The protein below binds the small molecule below.
Small molecule (SMILES): COC(=O)[C@H](O)[C@@](C)(O)[C@@]12O[C@]13c1cc(O)c4c(c1N[C@H]2C#C/C=C\C#C[C@H]3O)C(=O)c1c(ccc(O)c1O)C4=O

Binding-site contacts:
Ligand atom CBG contacts residue TRP62 of chain 1.A at 3.3 Å (hydrophobic).
Ligand atom CAS contacts residue TRP62 of chain 1.A at 3.3 Å (hydrophobic).
Ligand atom CBE contacts residue TRP62 of chain 1.A at 3.4 Å (hydrophobic).
Ligand atom OAI contacts residue HIS59 of chain 1.A at 2.8 Å (h-bond).
Ligand atom CAR contacts residue TRP120 of chain 1.B at 3.5 Å (hydrophobic).
Ligand atom OAE contacts residue LEU92 of chain 1.B at 3.4 Å.
Ligand atom CAQ contacts residue GLY90 of chain 1.B at 3.4 Å.
Ligand atom CBF contacts residue TRP62 of chain 1.A at 3.3 Å (hydrophobic).
Ligand atom CAQ contacts residue SER30 of chain 1.A at 3.2 Å.
Ligand atom OAH contacts residue GLN27 of chain 1.A at 3.6 Å (h-bond).
Ligand atom CBH contacts residue TRP120 of chain 1.B at 3.8 Å (hydrophobic).
Ligand atom CAT contacts residue TRP62 of chain 1.A at 3.9 Å (hydrophobic).
Ligand atom OAG contacts residue TRP62 of chain 1.A at 3.5 Å.
Ligand atom CBH contacts residue TRP62 of chain 1.A at 3.1 Å (hydrophobic).
Ligand atom CAP contacts residue SER30 of chain 1.A at 3.2 Å.
Ligand atom CAY contacts residue TRP120 of chain 1.B at 3.8 Å (hydrophobic).
Ligand atom OAC contacts residue HIS59 of chain 1.A at 3.5 Å.
Ligand atom CAZ contacts residue TRP62 of chain 1.A at 3.4 Å (hydrophobic).
Ligand atom CBA contacts residue TRP62 of chain 1.A at 3.8 Å (hydrophobic).
Ligand atom CAT contacts residue VAL58 of chain 1.A at 3.3 Å (hydrophobic).
Ligand atom CAQ contacts residue LEU28 of chain 1.A at 3.7 Å (hydrophobic).
Ligand atom CBG contacts residue TRP120 of chain 1.B at 3.8 Å (hydrophobic).
Ligand atom CAP contacts residue GLY90 of chain 1.B at 3.7 Å.
Ligand atom CBA contacts residue TRP120 of chain 1.B at 3.7 Å (hydrophobic).
Ligand atom CBD contacts residue TRP120 of chain 1.B at 3.7 Å (hydrophobic).
Ligand atom CAL contacts residue TRP79 of chain 1.A at 3.8 Å (hydrophobic).
Ligand atom CBF contacts residue TRP120 of chain 1.B at 3.7 Å (hydrophobic).
Ligand atom OAJ contacts residue MET125 of chain 1.B at 2.8 Å (h-bond).
Ligand atom CBI contacts residue TRP62 of chain 1.A at 3.3 Å (hydrophobic).
Ligand atom CAR contacts residue TRP62 of chain 1.A at 3.6 Å (hydrophobic).
Ligand atom OAI contacts residue VAL58 of chain 1.A at 3.5 Å.
Ligand atom OAG contacts residue VAL58 of chain 1.A at 3.2 Å (h-bond).
Ligand atom OAD contacts residue TRP62 of chain 1.A at 3.2 Å.
Ligand atom OAE contacts residue GLN123 of chain 1.B at 3.5 Å (h-bond).
Ligand atom OAH contacts residue TRP120 of chain 1.B at 3.8 Å.
Ligand atom NAU contacts residue GLN123 of chain 1.B at 3.5 Å (h-bond).
Ligand atom OAD contacts residue TRP120 of chain 1.B at 3.5 Å.
Ligand atom CBD contacts residue TRP62 of chain 1.A at 3.3 Å (hydrophobic).
Ligand atom CAS contacts residue TRP120 of chain 1.B at 3.5 Å (hydrophobic).
Ligand atom OAG contacts residue GLY57 of chain 1.A at 3.2 Å.

Sequence of chain 1.B:
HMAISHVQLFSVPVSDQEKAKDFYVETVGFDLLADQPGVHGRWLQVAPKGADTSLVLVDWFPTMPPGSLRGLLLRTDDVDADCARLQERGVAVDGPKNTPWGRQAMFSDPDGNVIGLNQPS

Sequence of chain 1.A:
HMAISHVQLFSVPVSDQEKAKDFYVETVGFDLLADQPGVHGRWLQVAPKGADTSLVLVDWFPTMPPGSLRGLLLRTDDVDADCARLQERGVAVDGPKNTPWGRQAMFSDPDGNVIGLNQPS